This small molecule binds to this protein.
Small molecule (SMILES): CC(=O)N[C@H]1[C@@H](O[P](=O)(O)O[P](=O)(O)OC[C@H]2O[C@@H](n3ccc(=O)[nH]c3=O)[C@H](O)[C@@H]2O)O[C@H](CO)[C@@H](O)[C@@H]1O

Sequence of chain 3.A:
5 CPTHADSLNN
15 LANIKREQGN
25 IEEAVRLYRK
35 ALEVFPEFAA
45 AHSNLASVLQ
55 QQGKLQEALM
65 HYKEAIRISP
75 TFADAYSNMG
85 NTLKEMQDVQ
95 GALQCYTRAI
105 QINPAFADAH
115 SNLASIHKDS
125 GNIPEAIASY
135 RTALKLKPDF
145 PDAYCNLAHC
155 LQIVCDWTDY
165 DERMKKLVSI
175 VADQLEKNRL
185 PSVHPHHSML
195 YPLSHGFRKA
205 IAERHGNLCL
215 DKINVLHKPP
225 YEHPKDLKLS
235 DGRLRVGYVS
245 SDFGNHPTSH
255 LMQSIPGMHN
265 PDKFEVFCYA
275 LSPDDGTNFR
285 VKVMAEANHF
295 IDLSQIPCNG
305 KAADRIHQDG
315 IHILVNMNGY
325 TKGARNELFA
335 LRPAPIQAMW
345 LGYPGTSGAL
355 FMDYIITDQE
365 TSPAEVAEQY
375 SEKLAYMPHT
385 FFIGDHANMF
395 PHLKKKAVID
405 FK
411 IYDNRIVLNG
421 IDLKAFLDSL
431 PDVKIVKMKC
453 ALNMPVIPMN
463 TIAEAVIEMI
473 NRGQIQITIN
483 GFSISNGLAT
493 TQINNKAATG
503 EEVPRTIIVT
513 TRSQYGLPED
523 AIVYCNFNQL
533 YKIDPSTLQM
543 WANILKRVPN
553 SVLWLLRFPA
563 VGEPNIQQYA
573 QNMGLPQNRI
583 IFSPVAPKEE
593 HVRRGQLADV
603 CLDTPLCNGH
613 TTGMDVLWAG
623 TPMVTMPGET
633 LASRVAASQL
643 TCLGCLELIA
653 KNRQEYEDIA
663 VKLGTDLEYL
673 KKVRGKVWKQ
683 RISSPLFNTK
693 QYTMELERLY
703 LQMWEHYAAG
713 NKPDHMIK

Sequence of chain 3.B:
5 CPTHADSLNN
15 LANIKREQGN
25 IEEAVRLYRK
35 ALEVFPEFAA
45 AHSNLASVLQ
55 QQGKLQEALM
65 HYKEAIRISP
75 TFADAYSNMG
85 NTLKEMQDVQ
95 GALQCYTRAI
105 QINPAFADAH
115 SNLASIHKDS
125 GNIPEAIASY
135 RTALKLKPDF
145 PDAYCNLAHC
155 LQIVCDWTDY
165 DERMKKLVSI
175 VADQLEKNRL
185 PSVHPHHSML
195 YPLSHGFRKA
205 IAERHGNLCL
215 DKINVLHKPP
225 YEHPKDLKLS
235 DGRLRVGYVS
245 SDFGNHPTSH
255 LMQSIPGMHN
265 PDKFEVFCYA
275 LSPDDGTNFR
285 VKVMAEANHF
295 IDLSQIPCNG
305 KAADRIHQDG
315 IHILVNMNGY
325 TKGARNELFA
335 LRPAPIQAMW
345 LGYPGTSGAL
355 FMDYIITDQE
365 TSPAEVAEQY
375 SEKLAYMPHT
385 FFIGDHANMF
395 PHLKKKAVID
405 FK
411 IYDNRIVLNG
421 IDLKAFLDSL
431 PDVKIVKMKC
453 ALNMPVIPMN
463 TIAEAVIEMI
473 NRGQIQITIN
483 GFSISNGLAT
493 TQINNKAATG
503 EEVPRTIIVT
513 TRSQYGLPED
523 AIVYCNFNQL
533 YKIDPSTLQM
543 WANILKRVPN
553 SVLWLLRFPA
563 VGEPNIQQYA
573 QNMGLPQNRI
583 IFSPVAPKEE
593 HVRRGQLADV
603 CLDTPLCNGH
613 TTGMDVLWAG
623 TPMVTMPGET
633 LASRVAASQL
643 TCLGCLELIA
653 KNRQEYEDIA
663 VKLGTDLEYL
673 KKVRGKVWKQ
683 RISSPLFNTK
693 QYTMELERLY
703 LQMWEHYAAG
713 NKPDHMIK

Binding-site contacts:
Ligand atom O2' contacts residue HIS593 of chain 3.A at 3.2 Å (h-bond).
Ligand atom O4' contacts residue LEU345 of chain 3.A at 2.6 Å (h-bond).
Ligand atom O2' contacts residue ASP617 of chain 3.A at 3.2 Å (salt-bridge).
Ligand atom O2B contacts residue THR613 of chain 3.A at 2.4 Å (h-bond).
Ligand atom O2' contacts residue LYS590 of chain 3.A at 2.6 Å (salt-bridge).
Ligand atom C2 contacts residue HIS593 of chain 3.A at 3.4 Å.
Ligand atom O6' contacts residue THR252 of chain 3.A at 2.6 Å (h-bond).
Ligand atom C3B contacts residue THR613 of chain 3.A at 3.5 Å.
Ligand atom PA contacts residue GLN531 of chain 3.A at 3.5 Å.
Ligand atom O4 contacts residue ALA588 of chain 3.A at 3.0 Å (h-bond).
Ligand atom O3B contacts residue LYS590 of chain 3.A at 2.4 Å (salt-bridge).
Ligand atom N3 contacts residue ALA588 of chain 3.A at 2.9 Å (h-bond).
Ligand atom O3' contacts residue PRO348 of chain 3.A at 3.4 Å.
Ligand atom O7' contacts residue HIS190 of chain 3.A at 2.6 Å (h-bond).
Ligand atom C4 contacts residue HIS593 of chain 3.A at 3.3 Å.
Ligand atom C4' contacts residue LEU345 of chain 3.A at 3.4 Å (hydrophobic).
Ligand atom C3B contacts residue LYS590 of chain 3.A at 3.4 Å.
Ligand atom O2B contacts residue HIS612 of chain 3.A at 3.1 Å (h-bond).
Ligand atom O3' contacts residue HIS612 of chain 3.A at 3.5 Å (h-bond).
Ligand atom C4' contacts residue GLY346 of chain 3.A at 3.5 Å.
Ligand atom O1A contacts residue GLN531 of chain 3.A at 3.5 Å (h-bond).
Ligand atom O2 contacts residue LYS590 of chain 3.A at 3.5 Å.
Ligand atom PB contacts residue LYS534 of chain 3.A at 3.5 Å.
Ligand atom O3' contacts residue GLY346 of chain 3.A at 3.4 Å (h-bond).
Ligand atom C4 contacts residue VAL587 of chain 3.A at 3.5 Å (hydrophobic).
Ligand atom C3' contacts residue HIS612 of chain 3.A at 3.4 Å.
Ligand atom C2B contacts residue LYS590 of chain 3.A at 3.5 Å.
Ligand atom N2' contacts residue HIS612 of chain 3.A at 2.9 Å (h-bond).
Ligand atom C8' contacts residue TYR533 of chain 3.A at 3.4 Å (hydrophobic).
Ligand atom O2B contacts residue THR614 of chain 3.A at 3.4 Å (h-bond).
Ligand atom O4 contacts residue LEU558 of chain 3.A at 3.2 Å.
Ligand atom O4 contacts residue ARG596 of chain 3.A at 3.2 Å (salt-bridge).
Ligand atom C5' contacts residue THR613 of chain 3.A at 3.3 Å.
Ligand atom O2A contacts residue GLN531 of chain 3.A at 2.7 Å (h-bond).
Ligand atom O1B contacts residue LYS534 of chain 3.A at 2.5 Å (salt-bridge).
Ligand atom N3 contacts residue HIS593 of chain 3.A at 3.2 Å.
Ligand atom O4 contacts residue VAL587 of chain 3.A at 3.3 Å.
Ligand atom O1' contacts residue THR613 of chain 3.A at 3.0 Å (h-bond).
Ligand atom C2B contacts residue ASP617 of chain 3.A at 3.4 Å.
Ligand atom C6' contacts residue THR252 of chain 3.A at 3.5 Å.